Sequence of chain 1.A:
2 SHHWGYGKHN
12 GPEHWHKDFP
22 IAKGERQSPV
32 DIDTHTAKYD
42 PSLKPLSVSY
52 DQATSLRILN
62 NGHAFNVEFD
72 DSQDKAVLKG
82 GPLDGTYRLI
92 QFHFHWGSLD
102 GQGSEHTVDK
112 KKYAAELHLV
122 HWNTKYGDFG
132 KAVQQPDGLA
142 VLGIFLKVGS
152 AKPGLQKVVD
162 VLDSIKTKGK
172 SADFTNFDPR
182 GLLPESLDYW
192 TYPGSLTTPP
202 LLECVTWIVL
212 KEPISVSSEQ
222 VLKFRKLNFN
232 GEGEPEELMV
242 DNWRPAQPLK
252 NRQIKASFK

This protein binds this small molecule.
Small molecule (SMILES): NS(=O)(=O)c1ccc(NC(=O)CN2C(=O)NC3(CCCC3)C2=O)cc1

Binding-site contacts:
Ligand atom C15 contacts residue ASP19 of chain 1.A at 3.6 Å.
Ligand atom N9 contacts residue HIS4 of chain 1.A at 3.8 Å.
Ligand atom O18 contacts residue ASP19 of chain 1.A at 3.5 Å (salt-bridge).
Ligand atom C16 contacts residue HIS4 of chain 1.A at 4.4 Å.
Ligand atom C13 contacts residue HIS4 of chain 1.A at 3.9 Å.
Ligand atom C16 contacts residue ASP19 of chain 1.A at 3.8 Å.
Ligand atom C2 contacts residue HIS4 of chain 1.A at 4.1 Å.
Ligand atom O20 contacts residue HIS15 of chain 1.A at 3.6 Å.
Ligand atom C15 contacts residue HIS4 of chain 1.A at 4.0 Å.
Ligand atom C21 contacts residue HIS10 of chain 1.A at 4.0 Å.
Ligand atom O1 contacts residue HIS4 of chain 1.A at 3.7 Å.
Ligand atom O20 contacts residue ASN11 of chain 1.A at 3.5 Å (h-bond).
Ligand atom C15 contacts residue TRP5 of chain 1.A at 4.4 Å (hydrophobic).
Ligand atom C7 contacts residue HIS4 of chain 1.A at 3.6 Å.
Ligand atom C24 contacts residue HIS4 of chain 1.A at 4.3 Å.
Ligand atom O18 contacts residue TRP5 of chain 1.A at 3.5 Å.
Ligand atom S17 contacts residue TRP5 of chain 1.A at 4.2 Å.
Ligand atom N12 contacts residue HIS4 of chain 1.A at 4.1 Å.
Ligand atom S17 contacts residue HIS15 of chain 1.A at 3.9 Å.
Ligand atom N19 contacts residue LYS18 of chain 1.A at 4.0 Å.
Ligand atom S17 contacts residue ASP19 of chain 1.A at 3.5 Å (salt-bridge).
Ligand atom S17 contacts residue TRP16 of chain 1.A at 4.3 Å.
Ligand atom C10 contacts residue HIS4 of chain 1.A at 4.0 Å.
Ligand atom C22 contacts residue ASN11 of chain 1.A at 4.0 Å.
Ligand atom N19 contacts residue TRP16 of chain 1.A at 3.9 Å.
Ligand atom C3 contacts residue HIS4 of chain 1.A at 4.4 Å.
Ligand atom O23 contacts residue HIS10 of chain 1.A at 4.4 Å.
Ligand atom C21 contacts residue HIS15 of chain 1.A at 4.3 Å.
Ligand atom O1 contacts residue ASN11 of chain 1.A at 4.1 Å.
Ligand atom C6 contacts residue HIS4 of chain 1.A at 4.4 Å.
Ligand atom C21 contacts residue ASN11 of chain 1.A at 3.9 Å.
Ligand atom O18 contacts residue PHE20 of chain 1.A at 3.8 Å.
Ligand atom O20 contacts residue TRP16 of chain 1.A at 3.4 Å.
Ligand atom N19 contacts residue ASP19 of chain 1.A at 2.7 Å (salt-bridge).
Ligand atom C21 contacts residue HIS4 of chain 1.A at 4.4 Å.
Ligand atom C14 contacts residue HIS4 of chain 1.A at 3.4 Å.
Ligand atom C22 contacts residue HIS10 of chain 1.A at 3.7 Å.
Ligand atom C22 contacts residue HIS4 of chain 1.A at 4.4 Å.
Ligand atom O20 contacts residue TRP5 of chain 1.A at 3.8 Å.
Ligand atom N19 contacts residue HIS15 of chain 1.A at 2.8 Å (h-bond).